Binding-site contacts:
Ligand atom C2 contacts residue GLN214 of chain 1.A at 4.3 Å.
Ligand atom N2 contacts residue ASN175 of chain 1.A at 3.1 Å (h-bond).
Ligand atom C1 contacts residue ASN175 of chain 1.A at 1.4 Å.
Ligand atom C2 contacts residue GLU154 of chain 1.A at 3.9 Å.
Ligand atom C6 contacts residue LYS218 of chain 1.A at 3.5 Å.
Ligand atom O5 contacts residue GLN214 of chain 1.A at 4.5 Å.
Ligand atom O6 contacts residue ILE156 of chain 1.A at 3.7 Å.
Ligand atom C6 contacts residue GLU155 of chain 1.A at 3.7 Å.
Ligand atom O6 contacts residue GLN214 of chain 1.A at 4.2 Å.
Ligand atom O5 contacts residue GLU155 of chain 1.A at 3.6 Å.
Ligand atom C7 contacts residue GLU154 of chain 1.A at 4.5 Å.
Ligand atom C7 contacts residue ASN175 of chain 1.A at 3.3 Å.
Ligand atom C5 contacts residue GLN214 of chain 1.A at 4.2 Å.
Ligand atom O5 contacts residue ILE156 of chain 1.A at 3.4 Å (h-bond).
Ligand atom O6 contacts residue LYS218 of chain 1.A at 3.0 Å.
Ligand atom C1 contacts residue GLN214 of chain 1.A at 3.9 Å.
Ligand atom C8 contacts residue ASN175 of chain 1.A at 4.5 Å.
Ligand atom C1 contacts residue GLU155 of chain 1.A at 4.4 Å.
Ligand atom C4 contacts residue ASN175 of chain 1.A at 4.2 Å.
Ligand atom C2 contacts residue ASN175 of chain 1.A at 2.5 Å.
Ligand atom C1 contacts residue GLU154 of chain 1.A at 3.5 Å.
Ligand atom C5 contacts residue ILE156 of chain 1.A at 4.3 Å (hydrophobic).
Ligand atom C1 contacts residue ILE156 of chain 1.A at 4.0 Å (hydrophobic).
Ligand atom C5 contacts residue ASN175 of chain 1.A at 3.6 Å.
Ligand atom C3 contacts residue ASN175 of chain 1.A at 3.8 Å.
Ligand atom O7 contacts residue ASN175 of chain 1.A at 3.0 Å (h-bond).
Ligand atom O7 contacts residue GLU154 of chain 1.A at 3.6 Å (salt-bridge).
Ligand atom C3 contacts residue GLN214 of chain 1.A at 4.1 Å.
Ligand atom C6 contacts residue ILE156 of chain 1.A at 4.1 Å (hydrophobic).
Ligand atom O5 contacts residue GLU154 of chain 1.A at 3.6 Å (salt-bridge).
Ligand atom N2 contacts residue GLN214 of chain 1.A at 4.2 Å.
Ligand atom O5 contacts residue ASN175 of chain 1.A at 2.3 Å (h-bond).
Ligand atom C8 contacts residue LYS176 of chain 1.A at 3.4 Å.

This small molecule binds to this protein.
Small molecule (SMILES): CC(=O)N[C@@H]1[C@@H](O)[C@H](O)[C@@H](CO)O[C@H]1O

Sequence of chain 1.A:
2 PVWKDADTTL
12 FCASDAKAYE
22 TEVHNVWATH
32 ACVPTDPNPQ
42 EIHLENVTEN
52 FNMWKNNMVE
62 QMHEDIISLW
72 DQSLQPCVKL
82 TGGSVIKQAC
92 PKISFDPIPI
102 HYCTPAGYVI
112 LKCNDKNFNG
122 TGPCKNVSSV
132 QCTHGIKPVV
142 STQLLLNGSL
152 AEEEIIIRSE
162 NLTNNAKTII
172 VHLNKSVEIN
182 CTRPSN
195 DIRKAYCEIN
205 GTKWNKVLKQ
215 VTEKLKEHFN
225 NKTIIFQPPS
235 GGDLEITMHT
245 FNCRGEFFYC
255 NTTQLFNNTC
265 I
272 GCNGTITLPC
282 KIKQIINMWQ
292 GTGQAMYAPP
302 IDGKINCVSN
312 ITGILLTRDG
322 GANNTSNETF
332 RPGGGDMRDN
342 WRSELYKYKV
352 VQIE